Sequence of chain 1.A:
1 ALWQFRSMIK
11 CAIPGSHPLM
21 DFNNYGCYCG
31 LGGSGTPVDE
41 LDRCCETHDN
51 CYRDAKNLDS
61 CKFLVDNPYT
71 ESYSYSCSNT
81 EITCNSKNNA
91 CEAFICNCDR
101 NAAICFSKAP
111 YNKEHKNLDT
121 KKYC

This small molecule binds to this protein.
Small molecule (SMILES): C[C@H](CCC(=O)NCCS(=O)(=O)O)[C@H]1CC[C@H]2[C@@H]3[C@H](O)C[C@@H]4C[C@H](O)CC[C@]4(C)[C@H]3CC[C@]12C

Binding-site contacts:
Ligand atom C22 contacts residue SER16 of chain 1.A at 3.8 Å.
Ligand atom C11 contacts residue ILE9 of chain 1.A at 3.7 Å (hydrophobic).
Ligand atom C23 contacts residue TYR111 of chain 1.A at 3.6 Å (hydrophobic).
Ligand atom C18 contacts residue PHE106 of chain 1.A at 4.1 Å (hydrophobic).
Ligand atom C17 contacts residue LEU19 of chain 1.A at 4.1 Å (hydrophobic).
Ligand atom C7 contacts residue LEU19 of chain 1.A at 4.0 Å (hydrophobic).
Ligand atom C14 contacts residue LEU19 of chain 1.A at 3.6 Å (hydrophobic).
Ligand atom C22 contacts residue LEU19 of chain 1.A at 3.5 Å (hydrophobic).
Ligand atom C21 contacts residue ILE13 of chain 1.A at 4.0 Å (hydrophobic).
Ligand atom C12 contacts residue ILE9 of chain 1.A at 3.9 Å (hydrophobic).
Ligand atom C2 contacts residue ARG6 of chain 1.A at 3.7 Å.
Ligand atom C6 contacts residue ASN23 of chain 1.A at 3.9 Å.
Ligand atom C26 contacts residue ALA109 of chain 1.A at 3.7 Å (hydrophobic).
Ligand atom C6 contacts residue ASN24 of chain 1.A at 4.1 Å.
Ligand atom C15 contacts residue TYR25 of chain 1.A at 3.7 Å (hydrophobic).
Ligand atom C18 contacts residue LEU41 of chain 1.A at 3.9 Å (hydrophobic).
Ligand atom O7 contacts residue ASN23 of chain 1.A at 3.1 Å (h-bond).
Ligand atom C11 contacts residue PHE106 of chain 1.A at 3.9 Å (hydrophobic).
Ligand atom O7 contacts residue MET20 of chain 1.A at 3.5 Å.
Ligand atom C21 contacts residue ILE9 of chain 1.A at 3.9 Å (hydrophobic).
Ligand atom C6 contacts residue GLY30 of chain 1.A at 3.8 Å.
Ligand atom O3 contacts residue MET20 of chain 1.A at 3.7 Å.
Ligand atom C21 contacts residue PHE106 of chain 1.A at 3.8 Å (hydrophobic).
Ligand atom C15 contacts residue LEU19 of chain 1.A at 3.7 Å (hydrophobic).
Ligand atom O28 contacts residue SER107 of chain 1.A at 4.0 Å.
Ligand atom O3 contacts residue ARG6 of chain 1.A at 3.1 Å.
Ligand atom C4 contacts residue MET20 of chain 1.A at 3.8 Å (hydrophobic).
Ligand atom C19 contacts residue CYS29 of chain 1.A at 3.9 Å (hydrophobic).
Ligand atom C6 contacts residue CYS29 of chain 1.A at 3.6 Å (hydrophobic).
Ligand atom C24 contacts residue TYR111 of chain 1.A at 3.9 Å (hydrophobic).
Ligand atom C16 contacts residue TYR111 of chain 1.A at 4.1 Å (hydrophobic).
Ligand atom O7 contacts residue ASP21 of chain 1.A at 4.0 Å.
Ligand atom O7 contacts residue LEU19 of chain 1.A at 2.9 Å (h-bond).
Ligand atom C24 contacts residue LEU19 of chain 1.A at 4.1 Å (hydrophobic).
Ligand atom C23 contacts residue LEU19 of chain 1.A at 3.5 Å (hydrophobic).
Ligand atom O25 contacts residue LEU19 of chain 1.A at 3.7 Å.
Ligand atom C7 contacts residue ASN23 of chain 1.A at 3.6 Å.
Ligand atom C19 contacts residue GLY30 of chain 1.A at 3.5 Å.
Ligand atom C21 contacts residue SER16 of chain 1.A at 3.8 Å.
Ligand atom N26 contacts residue TYR111 of chain 1.A at 3.6 Å.